A small-molecule ligand and the protein it binds are described below.
Small molecule (SMILES): Nc1nc2[nH]cnc2c(=O)[nH]1

Binding-site contacts:
Ligand atom C2 contacts residue ILE82 of chain 1.C at 3.7 Å (hydrophobic).
Ligand atom C6 contacts residue PHE171 of chain 1.C at 3.7 Å (hydrophobic).
Ligand atom N7 contacts residue PHE171 of chain 1.C at 3.8 Å.
Ligand atom C5 contacts residue PHE171 of chain 1.C at 3.7 Å (hydrophobic).
Ligand atom N2 contacts residue THR80 of chain 1.C at 4.4 Å.
Ligand atom C2 contacts residue GLU50 of chain 1.C at 3.9 Å.
Ligand atom O6 contacts residue HIS42 of chain 1.C at 4.0 Å.
Ligand atom C8 contacts residue HIS96 of chain 1.C at 4.5 Å.
Ligand atom C6 contacts residue HIS42 of chain 1.C at 4.1 Å.
Ligand atom N2 contacts residue ILE82 of chain 1.C at 3.3 Å.
Ligand atom O6 contacts residue PHE173 of chain 1.C at 4.1 Å.
Ligand atom N2 contacts residue PHE171 of chain 1.C at 3.9 Å.
Ligand atom O6 contacts residue PHE48 of chain 1.C at 3.8 Å.
Ligand atom N9 contacts residue PHE171 of chain 1.C at 3.8 Å.
Ligand atom N1 contacts residue PHE171 of chain 1.C at 3.7 Å.
Ligand atom C8 contacts residue HIS42 of chain 1.C at 3.8 Å.
Ligand atom C2 contacts residue PHE171 of chain 1.C at 3.6 Å (hydrophobic).
Ligand atom N2 contacts residue GLU50 of chain 1.C at 2.8 Å (salt-bridge).
Ligand atom C8 contacts residue HIS176 of chain 1.C at 4.2 Å.
Ligand atom C4 contacts residue PHE171 of chain 1.C at 3.6 Å (hydrophobic).
Ligand atom C2 contacts residue PHE48 of chain 1.C at 4.4 Å (hydrophobic).
Ligand atom N7 contacts residue HIS42 of chain 1.C at 3.0 Å.
Ligand atom N1 contacts residue GLU50 of chain 1.C at 4.2 Å.
Ligand atom O6 contacts residue PHE171 of chain 1.C at 3.9 Å.
Ligand atom N1 contacts residue PHE48 of chain 1.C at 3.8 Å.
Ligand atom C5 contacts residue PHE48 of chain 1.C at 4.4 Å (hydrophobic).
Ligand atom C6 contacts residue PHE48 of chain 1.C at 3.8 Å (hydrophobic).
Ligand atom C5 contacts residue HIS42 of chain 1.C at 3.7 Å.
Ligand atom C8 contacts residue PHE171 of chain 1.C at 3.9 Å (hydrophobic).
Ligand atom N3 contacts residue ILE82 of chain 1.C at 3.8 Å.
Ligand atom N3 contacts residue PHE171 of chain 1.C at 3.6 Å.

Sequence of chain 1.C:
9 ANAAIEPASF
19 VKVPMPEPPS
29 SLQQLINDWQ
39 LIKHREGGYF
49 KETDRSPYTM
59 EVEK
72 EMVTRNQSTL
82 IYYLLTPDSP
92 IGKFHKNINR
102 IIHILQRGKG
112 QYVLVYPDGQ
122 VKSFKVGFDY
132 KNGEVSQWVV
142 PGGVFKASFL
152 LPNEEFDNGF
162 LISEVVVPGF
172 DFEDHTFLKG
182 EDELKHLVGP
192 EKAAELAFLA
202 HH